Sequence of chain 1.A:
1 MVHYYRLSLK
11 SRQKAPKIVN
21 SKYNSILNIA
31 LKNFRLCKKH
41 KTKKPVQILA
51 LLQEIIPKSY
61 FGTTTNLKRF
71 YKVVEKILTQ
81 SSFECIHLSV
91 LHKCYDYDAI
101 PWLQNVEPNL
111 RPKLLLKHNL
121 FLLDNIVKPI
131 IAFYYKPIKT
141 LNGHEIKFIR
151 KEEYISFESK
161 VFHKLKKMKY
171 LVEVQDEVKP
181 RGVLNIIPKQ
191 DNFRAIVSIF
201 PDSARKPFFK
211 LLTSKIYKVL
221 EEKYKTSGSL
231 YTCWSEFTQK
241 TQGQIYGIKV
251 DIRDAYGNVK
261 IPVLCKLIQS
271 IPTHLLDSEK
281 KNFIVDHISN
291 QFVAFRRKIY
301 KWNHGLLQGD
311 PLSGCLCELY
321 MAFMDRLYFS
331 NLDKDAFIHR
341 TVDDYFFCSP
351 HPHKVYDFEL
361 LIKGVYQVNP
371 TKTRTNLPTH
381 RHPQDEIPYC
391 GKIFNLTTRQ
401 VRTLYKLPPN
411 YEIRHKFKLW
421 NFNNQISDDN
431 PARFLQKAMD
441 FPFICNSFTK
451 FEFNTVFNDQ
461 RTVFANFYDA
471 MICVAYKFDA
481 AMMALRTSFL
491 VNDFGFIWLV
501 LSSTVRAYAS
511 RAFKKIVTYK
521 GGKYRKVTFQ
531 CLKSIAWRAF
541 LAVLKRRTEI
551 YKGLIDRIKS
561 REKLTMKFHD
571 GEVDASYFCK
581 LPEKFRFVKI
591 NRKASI

This small molecule binds to this protein.
Small molecule (SMILES): C/C(=C\C(=O)Nc1ccccc1C(=O)O)c1ccc2ccccc2c1

Binding-site contacts:
Ligand atom C19 contacts residue ARG486 of chain 1.A at 3.6 Å.
Ligand atom C15 contacts residue PHE494 of chain 1.A at 3.7 Å (hydrophobic).
Ligand atom C11 contacts residue PHE494 of chain 1.A at 3.5 Å (hydrophobic).
Ligand atom N1 contacts residue ILE550 of chain 1.A at 3.6 Å.
Ligand atom C9 contacts residue LEU554 of chain 1.A at 4.0 Å (hydrophobic).
Ligand atom O22 contacts residue ARG486 of chain 1.A at 4.0 Å.
Ligand atom O23 contacts residue PHE494 of chain 1.A at 4.0 Å.
Ligand atom C14 contacts residue MET482 of chain 1.A at 3.7 Å (hydrophobic).
Ligand atom C14 contacts residue LEU554 of chain 1.A at 4.1 Å (hydrophobic).
Ligand atom C1 contacts residue PHE494 of chain 1.A at 3.6 Å (hydrophobic).
Ligand atom C6 contacts residue PHE494 of chain 1.A at 4.0 Å (hydrophobic).
Ligand atom C16 contacts residue ARG486 of chain 1.A at 3.5 Å.
Ligand atom C2 contacts residue ARG557 of chain 1.A at 3.5 Å.
Ligand atom C4 contacts residue GLY553 of chain 1.A at 3.7 Å.
Ligand atom C17 contacts residue PHE494 of chain 1.A at 3.8 Å (hydrophobic).
Ligand atom C16 contacts residue MET482 of chain 1.A at 4.1 Å (hydrophobic).
Ligand atom C20 contacts residue ARG486 of chain 1.A at 3.4 Å.
Ligand atom C5 contacts residue LEU554 of chain 1.A at 3.8 Å (hydrophobic).
Ligand atom O21 contacts residue PHE494 of chain 1.A at 3.4 Å.
Ligand atom C13 contacts residue ILE550 of chain 1.A at 3.9 Å (hydrophobic).
Ligand atom C18 contacts residue ILE550 of chain 1.A at 4.1 Å (hydrophobic).
Ligand atom C10 contacts residue PHE494 of chain 1.A at 3.9 Å (hydrophobic).
Ligand atom C14 contacts residue PHE494 of chain 1.A at 4.0 Å (hydrophobic).
Ligand atom C13 contacts residue PHE494 of chain 1.A at 3.5 Å (hydrophobic).
Ligand atom C17 contacts residue ILE550 of chain 1.A at 4.1 Å (hydrophobic).
Ligand atom C9 contacts residue ILE550 of chain 1.A at 3.9 Å (hydrophobic).
Ligand atom C17 contacts residue MET483 of chain 1.A at 3.8 Å (hydrophobic).
Ligand atom O21 contacts residue TYR551 of chain 1.A at 4.0 Å.
Ligand atom C8 contacts residue GLY553 of chain 1.A at 4.0 Å.
Ligand atom O21 contacts residue MET482 of chain 1.A at 3.9 Å.
Ligand atom C12 contacts residue PHE494 of chain 1.A at 3.5 Å (hydrophobic).
Ligand atom C14 contacts residue TYR551 of chain 1.A at 3.7 Å (hydrophobic).
Ligand atom C8 contacts residue LEU554 of chain 1.A at 3.5 Å (hydrophobic).
Ligand atom C16 contacts residue MET483 of chain 1.A at 3.4 Å (hydrophobic).
Ligand atom C7 contacts residue PHE494 of chain 1.A at 3.5 Å (hydrophobic).
Ligand atom C15 contacts residue ILE550 of chain 1.A at 3.7 Å (hydrophobic).
Ligand atom N1 contacts residue PHE494 of chain 1.A at 3.5 Å.
Ligand atom C4 contacts residue LEU554 of chain 1.A at 3.7 Å (hydrophobic).
Ligand atom C21 contacts residue ARG486 of chain 1.A at 3.9 Å.
Ligand atom C3 contacts residue ARG557 of chain 1.A at 3.5 Å.